Binding-site contacts:
Ligand atom CB contacts residue PHE230 of chain 1.A at 4.0 Å (hydrophobic).
Ligand atom CG contacts residue ARG82 of chain 1.A at 3.9 Å.
Ligand atom CB contacts residue LEU74 of chain 1.A at 3.7 Å (hydrophobic).
Ligand atom C contacts residue GLU233 of chain 1.A at 3.5 Å.
Ligand atom CD2 contacts residue PHE69 of chain 1.A at 4.0 Å (hydrophobic).
Ligand atom CG1 contacts residue GLU233 of chain 1.A at 3.1 Å.
Ligand atom ND1 contacts residue ARG82 of chain 1.A at 3.7 Å.
Ligand atom CD1 contacts residue PHE230 of chain 1.A at 3.8 Å (hydrophobic).
Ligand atom CD1 contacts residue PHE230 of chain 1.A at 3.7 Å (hydrophobic).
Ligand atom CD1 contacts residue GLN77 of chain 1.A at 4.0 Å.
Ligand atom CA contacts residue GLU233 of chain 1.A at 3.7 Å.
Ligand atom CB contacts residue GLU233 of chain 1.A at 3.9 Å.
Ligand atom CD2 contacts residue VAL78 of chain 1.A at 3.4 Å (hydrophobic).
Ligand atom CD2 contacts residue ARG82 of chain 1.A at 3.6 Å.
Ligand atom CD2 contacts residue ARG82 of chain 1.A at 2.9 Å.
Ligand atom OE1 contacts residue LEU74 of chain 1.A at 3.7 Å.
Ligand atom NE2 contacts residue ARG82 of chain 1.A at 2.8 Å.
Ligand atom CD1 contacts residue PHE57 of chain 1.A at 3.8 Å (hydrophobic).
Ligand atom CB contacts residue GLU233 of chain 1.A at 3.2 Å.
Ligand atom CB contacts residue GLU233 of chain 1.A at 3.2 Å.
Ligand atom CG2 contacts residue PHE230 of chain 1.A at 3.5 Å (hydrophobic).
Ligand atom CA contacts residue GLU233 of chain 1.A at 3.6 Å.
Ligand atom CA contacts residue LYS64 of chain 1.A at 3.5 Å.
Ligand atom CD1 contacts residue VAL78 of chain 1.A at 3.5 Å (hydrophobic).
Ligand atom C contacts residue LYS64 of chain 1.A at 3.5 Å.
Ligand atom CE1 contacts residue ARG82 of chain 1.A at 3.3 Å.
Ligand atom CD1 contacts residue GLU233 of chain 1.A at 3.5 Å.
Ligand atom CD2 contacts residue LEU81 of chain 1.A at 3.6 Å (hydrophobic).
Ligand atom CB contacts residue VAL60 of chain 1.A at 3.9 Å (hydrophobic).
Ligand atom O contacts residue GLU233 of chain 1.A at 3.6 Å (salt-bridge).
Ligand atom CD2 contacts residue GLN77 of chain 1.A at 3.8 Å.
Ligand atom C contacts residue GLU233 of chain 1.A at 4.0 Å.
Ligand atom N contacts residue GLU233 of chain 1.A at 3.1 Å (salt-bridge).
Ligand atom O contacts residue LYS64 of chain 1.A at 2.6 Å (salt-bridge).
Ligand atom N contacts residue GLU233 of chain 1.A at 4.0 Å.
Ligand atom N contacts residue GLU233 of chain 1.A at 3.2 Å (salt-bridge).
Ligand atom CD2 contacts residue LEU74 of chain 1.A at 3.5 Å (hydrophobic).
Ligand atom CD1 contacts residue LEU81 of chain 1.A at 3.7 Å (hydrophobic).
Ligand atom CD1 contacts residue VAL60 of chain 1.A at 3.9 Å (hydrophobic).
Ligand atom CD2 contacts residue VAL60 of chain 1.A at 3.8 Å (hydrophobic).

Sequence of chain 1.A:
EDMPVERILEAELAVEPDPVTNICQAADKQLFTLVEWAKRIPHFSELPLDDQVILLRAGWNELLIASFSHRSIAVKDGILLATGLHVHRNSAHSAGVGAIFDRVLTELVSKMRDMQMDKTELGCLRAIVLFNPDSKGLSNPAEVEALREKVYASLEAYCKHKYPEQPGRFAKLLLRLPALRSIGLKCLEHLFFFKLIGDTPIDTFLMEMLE

A protein and the small-molecule ligand that binds it are described below.
Small molecule (SMILES): CC[C@H](C)[C@H](NC(=O)[C@H](C)NC(=O)[C@@H](N)CC1=NC=NC1)C(=O)N[C@@H](CC(C)C)C(=O)N[C@@H](Cc1cnc[nH]1)C(=O)N[C@@H](CCCN=C(N)N)C(=O)N[C@@H](CC(C)C)C(=O)N[C@@H](CC(C)C)C(=O)N[C@H](C=O)CCC(N)=O